Sequence of chain 1.B:
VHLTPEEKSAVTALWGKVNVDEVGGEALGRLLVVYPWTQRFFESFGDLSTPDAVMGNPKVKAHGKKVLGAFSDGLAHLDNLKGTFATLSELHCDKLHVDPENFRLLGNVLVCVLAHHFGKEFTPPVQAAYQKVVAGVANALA

Binding-site contacts:
Ligand atom C04 contacts residue PHE103 of chain 1.B at 3.1 Å (hydrophobic).
Ligand atom C06 contacts residue ASN102 of chain 1.B at 3.5 Å.
Ligand atom C03 contacts residue HEM1 of chain 1.H at 3.7 Å.
Ligand atom C04 contacts residue ASN102 of chain 1.B at 3.5 Å.
Ligand atom O01 contacts residue PHE42 of chain 1.B at 3.3 Å.
Ligand atom C03 contacts residue PHE103 of chain 1.B at 4.0 Å (hydrophobic).
Ligand atom C03 contacts residue VAL98 of chain 1.B at 4.0 Å (hydrophobic).
Ligand atom C05 contacts residue PHE103 of chain 1.B at 3.3 Å (hydrophobic).
Ligand atom O01 contacts residue PHE41 of chain 1.B at 4.4 Å.
Ligand atom C03 contacts residue ASN102 of chain 1.B at 4.4 Å.
Ligand atom O01 contacts residue HEM1 of chain 1.H at 3.1 Å.
Ligand atom C05 contacts residue LEU96 of chain 1.B at 4.4 Å (hydrophobic).
Ligand atom C05 contacts residue HEM1 of chain 1.H at 3.4 Å.
Ligand atom C06 contacts residue VAL98 of chain 1.B at 3.7 Å (hydrophobic).
Ligand atom C03 contacts residue PHE41 of chain 1.B at 4.4 Å (hydrophobic).
Ligand atom C06 contacts residue PHE41 of chain 1.B at 3.3 Å (hydrophobic).
Ligand atom N02 contacts residue PHE42 of chain 1.B at 4.1 Å.
Ligand atom C04 contacts residue HEM1 of chain 1.H at 3.9 Å.
Ligand atom C05 contacts residue VAL98 of chain 1.B at 3.3 Å (hydrophobic).
Ligand atom C06 contacts residue THR38 of chain 1.B at 4.5 Å.
Ligand atom N02 contacts residue HEM1 of chain 1.H at 3.1 Å.

This protein binds this small molecule.
Small molecule (SMILES): CC(C)(C)NO